The protein below binds the small molecule below.
Small molecule (SMILES): OC[C@H]1O[C@@H](O)[C@H](O)[C@@H](O)[C@H]1O

Sequence of chain 1.F:
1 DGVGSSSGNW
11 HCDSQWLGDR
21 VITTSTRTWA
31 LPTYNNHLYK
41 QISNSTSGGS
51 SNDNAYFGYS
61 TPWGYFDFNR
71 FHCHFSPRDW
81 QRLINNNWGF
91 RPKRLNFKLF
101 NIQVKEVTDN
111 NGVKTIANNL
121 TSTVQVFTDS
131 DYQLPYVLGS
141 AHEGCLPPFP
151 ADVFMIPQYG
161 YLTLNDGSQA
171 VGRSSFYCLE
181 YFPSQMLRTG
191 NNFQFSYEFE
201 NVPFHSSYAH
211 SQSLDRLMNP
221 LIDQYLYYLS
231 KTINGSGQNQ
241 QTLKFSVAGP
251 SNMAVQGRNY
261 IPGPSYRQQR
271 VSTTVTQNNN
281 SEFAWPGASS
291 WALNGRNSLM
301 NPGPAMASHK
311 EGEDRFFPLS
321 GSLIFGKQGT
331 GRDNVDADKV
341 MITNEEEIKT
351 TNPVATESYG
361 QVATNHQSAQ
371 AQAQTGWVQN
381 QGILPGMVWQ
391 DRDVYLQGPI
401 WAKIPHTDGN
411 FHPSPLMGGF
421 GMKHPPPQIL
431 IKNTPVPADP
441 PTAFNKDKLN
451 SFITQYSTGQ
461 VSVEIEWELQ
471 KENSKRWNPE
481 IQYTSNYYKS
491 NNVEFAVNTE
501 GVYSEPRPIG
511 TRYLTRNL

Sequence of chain 1.E:
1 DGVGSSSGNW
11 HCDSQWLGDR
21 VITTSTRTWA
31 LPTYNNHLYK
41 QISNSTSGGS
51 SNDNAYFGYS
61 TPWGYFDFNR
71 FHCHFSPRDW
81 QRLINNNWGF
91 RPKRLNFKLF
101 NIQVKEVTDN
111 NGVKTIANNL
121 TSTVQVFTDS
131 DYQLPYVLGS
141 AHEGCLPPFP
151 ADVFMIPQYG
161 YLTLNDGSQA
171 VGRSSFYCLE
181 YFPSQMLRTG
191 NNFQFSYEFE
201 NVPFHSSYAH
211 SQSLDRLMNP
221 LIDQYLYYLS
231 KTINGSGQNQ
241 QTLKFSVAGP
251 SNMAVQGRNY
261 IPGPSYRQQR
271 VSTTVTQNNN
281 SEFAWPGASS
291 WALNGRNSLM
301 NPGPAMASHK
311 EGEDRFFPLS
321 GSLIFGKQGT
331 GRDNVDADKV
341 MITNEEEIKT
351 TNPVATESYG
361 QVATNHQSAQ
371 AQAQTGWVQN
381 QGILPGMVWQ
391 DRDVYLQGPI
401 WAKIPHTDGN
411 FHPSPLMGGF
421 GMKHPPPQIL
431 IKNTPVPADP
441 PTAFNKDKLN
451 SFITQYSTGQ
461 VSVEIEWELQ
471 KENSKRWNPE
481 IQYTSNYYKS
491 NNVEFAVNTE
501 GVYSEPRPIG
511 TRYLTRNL

Binding-site contacts:
Ligand atom C2 contacts residue ASN252 of chain 1.F at 4.4 Å.
Ligand atom O5 contacts residue TRP285 of chain 1.E at 3.1 Å (h-bond).
Ligand atom O4 contacts residue TRP285 of chain 1.E at 3.2 Å.
Ligand atom O1 contacts residue VAL255 of chain 1.F at 4.0 Å.
Ligand atom C2 contacts residue TRP285 of chain 1.E at 3.5 Å (hydrophobic).
Ligand atom C5 contacts residue TRP285 of chain 1.E at 3.7 Å (hydrophobic).
Ligand atom O3 contacts residue TRP285 of chain 1.E at 3.9 Å.
Ligand atom C6 contacts residue TRP285 of chain 1.E at 3.4 Å (hydrophobic).
Ligand atom O1 contacts residue ASN252 of chain 1.F at 4.2 Å.
Ligand atom C3 contacts residue TRP285 of chain 1.E at 4.0 Å (hydrophobic).
Ligand atom C4 contacts residue TRP285 of chain 1.E at 4.0 Å (hydrophobic).
Ligand atom O1 contacts residue TRP285 of chain 1.E at 3.1 Å.
Ligand atom O6 contacts residue TRP285 of chain 1.E at 3.2 Å (h-bond).
Ligand atom O1 contacts residue ALA254 of chain 1.F at 4.3 Å.
Ligand atom O2 contacts residue ASN252 of chain 1.F at 3.1 Å (h-bond).
Ligand atom O2 contacts residue VAL255 of chain 1.F at 3.9 Å.
Ligand atom C1 contacts residue TRP285 of chain 1.E at 3.5 Å (hydrophobic).
Ligand atom O2 contacts residue TRP285 of chain 1.E at 4.3 Å.